Sequence of chain 1.B:
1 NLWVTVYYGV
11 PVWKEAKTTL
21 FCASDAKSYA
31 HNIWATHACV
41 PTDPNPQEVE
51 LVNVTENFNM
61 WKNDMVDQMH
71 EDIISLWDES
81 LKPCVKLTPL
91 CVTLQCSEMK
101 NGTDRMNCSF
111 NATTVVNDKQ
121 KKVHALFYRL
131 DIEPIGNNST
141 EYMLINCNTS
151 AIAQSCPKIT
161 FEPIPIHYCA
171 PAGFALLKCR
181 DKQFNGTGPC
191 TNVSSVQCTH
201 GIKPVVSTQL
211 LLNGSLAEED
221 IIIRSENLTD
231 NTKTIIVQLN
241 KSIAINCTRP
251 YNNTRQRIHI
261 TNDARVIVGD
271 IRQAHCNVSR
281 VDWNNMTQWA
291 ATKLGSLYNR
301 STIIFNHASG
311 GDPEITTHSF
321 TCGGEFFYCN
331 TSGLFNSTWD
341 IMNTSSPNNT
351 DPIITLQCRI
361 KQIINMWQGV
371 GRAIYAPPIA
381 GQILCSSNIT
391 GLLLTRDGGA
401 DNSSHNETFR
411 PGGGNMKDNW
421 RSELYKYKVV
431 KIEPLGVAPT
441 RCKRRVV

Binding-site contacts:
Ligand atom C5 contacts residue GLU50 of chain 1.B at 4.1 Å.
Ligand atom C6 contacts residue ARG180 of chain 1.B at 4.4 Å.
Ligand atom C6 contacts residue GLU50 of chain 1.B at 4.5 Å.
Ligand atom C3 contacts residue ASN192 of chain 1.B at 3.8 Å.
Ligand atom O7 contacts residue ASN192 of chain 1.B at 3.3 Å (h-bond).
Ligand atom C7 contacts residue ASN192 of chain 1.B at 3.3 Å.
Ligand atom O5 contacts residue GLU50 of chain 1.B at 4.0 Å.
Ligand atom C2 contacts residue ASN192 of chain 1.B at 2.5 Å.
Ligand atom N2 contacts residue ASN192 of chain 1.B at 2.9 Å (h-bond).
Ligand atom O5 contacts residue ASN192 of chain 1.B at 2.4 Å (h-bond).
Ligand atom C1 contacts residue ASN192 of chain 1.B at 1.4 Å.
Ligand atom C5 contacts residue ASN192 of chain 1.B at 3.7 Å.
Ligand atom C8 contacts residue ASN192 of chain 1.B at 4.4 Å.
Ligand atom C1 contacts residue GLU50 of chain 1.B at 4.3 Å.
Ligand atom C4 contacts residue ASN192 of chain 1.B at 4.3 Å.
Ligand atom O5 contacts residue ARG180 of chain 1.B at 4.5 Å.

This protein binds this small molecule.
Small molecule (SMILES): CC(=O)N[C@@H]1[C@@H](O)[C@H](O)[C@@H](CO)O[C@H]1O